Binding-site contacts:
Ligand atom C5 contacts residue TYR177 of chain 1.A at 3.5 Å (hydrophobic).
Ligand atom F2 contacts residue SER119 of chain 1.A at 3.6 Å.
Ligand atom CL1 contacts residue TYR171 of chain 1.A at 3.3 Å.
Ligand atom O1 contacts residue SER164 of chain 1.A at 3.5 Å.
Ligand atom C11 contacts residue TYR171 of chain 1.A at 3.7 Å (hydrophobic).
Ligand atom C17 contacts residue THR118 of chain 1.A at 3.7 Å.
Ligand atom C4 contacts residue TYR177 of chain 1.A at 3.4 Å (hydrophobic).
Ligand atom C19 contacts residue ALA220 of chain 1.A at 3.9 Å (hydrophobic).
Ligand atom O3 contacts residue LEU273 of chain 1.B at 3.0 Å.
Ligand atom C2 contacts residue LEU211 of chain 1.A at 3.9 Å (hydrophobic).
Ligand atom O2 contacts residue LEU211 of chain 1.A at 3.3 Å (h-bond).
Ligand atom C12 contacts residue TYR171 of chain 1.A at 3.8 Å (hydrophobic).
Ligand atom F4 contacts residue ILE115 of chain 1.A at 3.9 Å.
Ligand atom F4 contacts residue NAP1 of chain 1.E at 3.8 Å.
Ligand atom C10 contacts residue TYR274 of chain 1.B at 3.5 Å (hydrophobic).
Ligand atom C7 contacts residue LEU211 of chain 1.A at 3.8 Å (hydrophobic).
Ligand atom O1 contacts residue LEU165 of chain 1.A at 3.5 Å (h-bond).
Ligand atom O2 contacts residue NAP1 of chain 1.E at 3.2 Å.
Ligand atom C16 contacts residue ILE115 of chain 1.A at 3.9 Å (hydrophobic).
Ligand atom C15 contacts residue ILE115 of chain 1.A at 3.7 Å (hydrophobic).
Ligand atom O2 contacts residue GLY210 of chain 1.A at 3.1 Å.
Ligand atom C12 contacts residue LEU273 of chain 1.B at 4.1 Å (hydrophobic).
Ligand atom O2 contacts residue LEU209 of chain 1.A at 3.5 Å (h-bond).
Ligand atom C3 contacts residue LEU211 of chain 1.A at 3.9 Å (hydrophobic).
Ligand atom C10 contacts residue TYR171 of chain 1.A at 3.6 Å (hydrophobic).
Ligand atom C15 contacts residue NAP1 of chain 1.E at 3.5 Å.
Ligand atom CL1 contacts residue ALA166 of chain 1.A at 3.8 Å.
Ligand atom F2 contacts residue ALA220 of chain 1.A at 3.1 Å.
Ligand atom F1 contacts residue LEU120 of chain 1.A at 3.6 Å.
Ligand atom C14 contacts residue NAP1 of chain 1.E at 3.6 Å.
Ligand atom O1 contacts residue ALA166 of chain 1.A at 3.2 Å (h-bond).
Ligand atom C12 contacts residue TYR274 of chain 1.B at 3.8 Å (hydrophobic).
Ligand atom N3 contacts residue TYR274 of chain 1.B at 3.0 Å.
Ligand atom O3 contacts residue TYR171 of chain 1.A at 3.6 Å.
Ligand atom F2 contacts residue THR118 of chain 1.A at 3.3 Å.
Ligand atom F4 contacts residue THR216 of chain 1.A at 3.3 Å.
Ligand atom C9 contacts residue TYR171 of chain 1.A at 4.0 Å (hydrophobic).
Ligand atom F1 contacts residue ALA220 of chain 1.A at 3.8 Å.
Ligand atom F3 contacts residue LEU120 of chain 1.A at 4.0 Å.
Ligand atom C3 contacts residue NAP1 of chain 1.E at 3.4 Å.

A small-molecule ligand and the protein it binds are described below.
Small molecule (SMILES): C[C@@H]1CN(c2ccc(F)cc2C(F)(F)F)CCN1S(=O)(=O)c1ccc(C(N)=O)cc1Cl

Sequence of chain 1.A:
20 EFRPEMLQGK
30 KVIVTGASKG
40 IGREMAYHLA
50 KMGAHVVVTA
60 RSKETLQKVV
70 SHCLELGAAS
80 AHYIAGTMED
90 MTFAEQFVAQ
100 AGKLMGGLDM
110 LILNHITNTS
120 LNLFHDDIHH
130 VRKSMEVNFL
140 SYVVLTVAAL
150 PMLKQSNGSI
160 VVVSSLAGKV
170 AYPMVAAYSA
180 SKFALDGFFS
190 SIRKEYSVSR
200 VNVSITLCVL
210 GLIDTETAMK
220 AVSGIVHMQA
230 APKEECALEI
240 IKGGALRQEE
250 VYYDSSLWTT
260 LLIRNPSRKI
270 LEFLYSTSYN

Sequence of chain 1.B:
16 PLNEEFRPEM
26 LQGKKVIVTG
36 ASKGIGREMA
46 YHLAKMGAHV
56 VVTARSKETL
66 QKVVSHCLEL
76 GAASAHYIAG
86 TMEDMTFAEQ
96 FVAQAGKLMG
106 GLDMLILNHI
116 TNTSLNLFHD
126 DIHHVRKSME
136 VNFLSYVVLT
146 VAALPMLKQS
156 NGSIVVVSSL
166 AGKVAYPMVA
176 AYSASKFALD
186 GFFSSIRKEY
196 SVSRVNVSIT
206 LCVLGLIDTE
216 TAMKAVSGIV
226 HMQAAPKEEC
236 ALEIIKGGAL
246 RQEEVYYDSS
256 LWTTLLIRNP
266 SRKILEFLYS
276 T